Sequence of chain 1.A:
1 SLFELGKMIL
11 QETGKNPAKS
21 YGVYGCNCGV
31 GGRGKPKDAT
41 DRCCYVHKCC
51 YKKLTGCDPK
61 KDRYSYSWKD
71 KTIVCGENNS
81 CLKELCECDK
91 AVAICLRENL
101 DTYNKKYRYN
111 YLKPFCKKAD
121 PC

Binding-site contacts:
Ligand atom C5 contacts residue LYS48 of chain 1.A at 3.6 Å.
Ligand atom C9 contacts residue VAL30 of chain 1.A at 2.2 Å (hydrophobic).
Ligand atom C2 contacts residue LEU2 of chain 1.A at 3.9 Å (hydrophobic).
Ligand atom O4 contacts residue GLY22 of chain 1.A at 4.0 Å.
Ligand atom O2 contacts residue GLY29 of chain 1.A at 4.0 Å.
Ligand atom C7 contacts residue GLY29 of chain 1.A at 3.7 Å.
Ligand atom C3 contacts residue LYS48 of chain 1.A at 4.3 Å.
Ligand atom C6 contacts residue DMS1 of chain 1.C at 3.5 Å.
Ligand atom C2 contacts residue VAL30 of chain 1.A at 4.4 Å (hydrophobic).
Ligand atom C8 contacts residue VAL30 of chain 1.A at 3.5 Å (hydrophobic).
Ligand atom C7 contacts residue VAL30 of chain 1.A at 4.2 Å (hydrophobic).
Ligand atom C9 contacts residue GLY29 of chain 1.A at 2.4 Å.
Ligand atom O1 contacts residue GLY29 of chain 1.A at 4.0 Å.
Ligand atom O1 contacts residue VAL30 of chain 1.A at 3.8 Å.
Ligand atom O2 contacts residue GLY31 of chain 1.A at 4.2 Å.
Ligand atom C6 contacts residue LYS48 of chain 1.A at 4.0 Å.
Ligand atom C6 contacts residue LEU2 of chain 1.A at 4.3 Å (hydrophobic).
Ligand atom C1 contacts residue GLY29 of chain 1.A at 4.0 Å.
Ligand atom C1 contacts residue LEU5 of chain 1.A at 4.2 Å (hydrophobic).
Ligand atom C1 contacts residue LEU2 of chain 1.A at 3.9 Å (hydrophobic).
Ligand atom O4 contacts residue GLY29 of chain 1.A at 3.9 Å.
Ligand atom O3 contacts residue GLY29 of chain 1.A at 3.7 Å.
Ligand atom C6 contacts residue TYR51 of chain 1.A at 4.3 Å (hydrophobic).
Ligand atom C9 contacts residue GLY22 of chain 1.A at 3.1 Å.
Ligand atom C5 contacts residue HIS47 of chain 1.A at 4.0 Å.
Ligand atom C3 contacts residue GLY29 of chain 1.A at 3.5 Å.
Ligand atom C6 contacts residue LEU5 of chain 1.A at 4.0 Å (hydrophobic).
Ligand atom C1 contacts residue DMS1 of chain 1.C at 3.6 Å.
Ligand atom C8 contacts residue GLY22 of chain 1.A at 4.3 Å.
Ligand atom O3 contacts residue VAL30 of chain 1.A at 4.0 Å.
Ligand atom C5 contacts residue DMS1 of chain 1.C at 4.3 Å.
Ligand atom C3 contacts residue LEU2 of chain 1.A at 4.3 Å (hydrophobic).
Ligand atom C6 contacts residue HIS47 of chain 1.A at 3.8 Å.
Ligand atom O3 contacts residue LEU2 of chain 1.A at 4.0 Å.
Ligand atom C4 contacts residue GLY29 of chain 1.A at 3.9 Å.
Ligand atom C5 contacts residue TYR51 of chain 1.A at 3.7 Å (hydrophobic).
Ligand atom C4 contacts residue LYS48 of chain 1.A at 3.8 Å.
Ligand atom C4 contacts residue TYR51 of chain 1.A at 4.4 Å (hydrophobic).
Ligand atom C8 contacts residue GLY29 of chain 1.A at 3.2 Å.
Ligand atom C2 contacts residue GLY29 of chain 1.A at 3.6 Å.

This small molecule binds to this protein.
Small molecule (SMILES): CC(=O)Oc1ccccc1C(=O)O